Binding-site contacts:
Ligand atom C2 contacts residue CYS432 of chain 12.B at 3.6 Å (hydrophobic).
Ligand atom C3 contacts residue CYS66 of chain 12.B at 3.2 Å (hydrophobic).
Ligand atom FE contacts residue CYS66 of chain 12.B at 2.4 Å.
Ligand atom C1 contacts residue ALA378 of chain 12.B at 3.6 Å (hydrophobic).
Ligand atom C3 contacts residue PRO402 of chain 12.B at 3.5 Å (hydrophobic).
Ligand atom C3 contacts residue HIS70 of chain 12.B at 3.5 Å.
Ligand atom C2 contacts residue PRO402 of chain 12.B at 3.4 Å (hydrophobic).
Ligand atom NI contacts residue CYS435 of chain 12.B at 2.6 Å.
Ligand atom NI contacts residue CYS63 of chain 12.B at 2.2 Å.
Ligand atom N1 contacts residue ARG380 of chain 12.B at 2.9 Å (salt-bridge).
Ligand atom O3 contacts residue ASN383 of chain 12.B at 3.1 Å.
Ligand atom O3 contacts residue HIS70 of chain 12.B at 3.5 Å.
Ligand atom O3 contacts residue ALA378 of chain 12.B at 3.4 Å.
Ligand atom O3 contacts residue PRO402 of chain 12.B at 3.3 Å.
Ligand atom O contacts residue ARG380 of chain 12.B at 2.7 Å (salt-bridge).
Ligand atom C contacts residue CYS63 of chain 12.B at 3.1 Å (hydrophobic).
Ligand atom N2 contacts residue CYS435 of chain 12.B at 3.4 Å.
Ligand atom C2 contacts residue CYS435 of chain 12.B at 3.1 Å (hydrophobic).
Ligand atom O3 contacts residue ALA69 of chain 12.B at 3.6 Å.
Ligand atom N2 contacts residue CYS432 of chain 12.B at 3.7 Å.
Ligand atom C1 contacts residue CYS66 of chain 12.B at 3.1 Å (hydrophobic).
Ligand atom N1 contacts residue PRO379 of chain 12.B at 3.2 Å.
Ligand atom N1 contacts residue CYS66 of chain 12.B at 3.5 Å.
Ligand atom N2 contacts residue THR403 of chain 12.B at 2.8 Å (h-bond).
Ligand atom O3 contacts residue VAL401 of chain 12.B at 3.5 Å.
Ligand atom C contacts residue ARG380 of chain 12.B at 3.2 Å.
Ligand atom C3 contacts residue ALA378 of chain 12.B at 3.6 Å (hydrophobic).
Ligand atom C3 contacts residue CYS435 of chain 12.B at 3.3 Å (hydrophobic).
Ligand atom N1 contacts residue ALA378 of chain 12.B at 3.4 Å.
Ligand atom O contacts residue ILE65 of chain 12.B at 3.1 Å.
Ligand atom NI contacts residue CYS432 of chain 12.B at 2.4 Å.
Ligand atom C contacts residue CYS66 of chain 12.B at 3.3 Å (hydrophobic).
Ligand atom C3 contacts residue VAL401 of chain 12.B at 3.5 Å (hydrophobic).
Ligand atom C contacts residue CYS432 of chain 12.B at 2.8 Å (hydrophobic).
Ligand atom O contacts residue CYS432 of chain 12.B at 3.3 Å (h-bond).
Ligand atom FE contacts residue CYS435 of chain 12.B at 2.4 Å.
Ligand atom NI contacts residue CYS66 of chain 12.B at 2.5 Å.
Ligand atom C contacts residue ILE65 of chain 12.B at 3.6 Å (hydrophobic).
Ligand atom C1 contacts residue ARG380 of chain 12.B at 3.5 Å.
Ligand atom N2 contacts residue PRO402 of chain 12.B at 3.3 Å.

This protein binds this small molecule.
Small molecule (SMILES): N#C[Fe](=C=O)(C#N)[Ni]C#[O+]

Sequence of chain 12.B:
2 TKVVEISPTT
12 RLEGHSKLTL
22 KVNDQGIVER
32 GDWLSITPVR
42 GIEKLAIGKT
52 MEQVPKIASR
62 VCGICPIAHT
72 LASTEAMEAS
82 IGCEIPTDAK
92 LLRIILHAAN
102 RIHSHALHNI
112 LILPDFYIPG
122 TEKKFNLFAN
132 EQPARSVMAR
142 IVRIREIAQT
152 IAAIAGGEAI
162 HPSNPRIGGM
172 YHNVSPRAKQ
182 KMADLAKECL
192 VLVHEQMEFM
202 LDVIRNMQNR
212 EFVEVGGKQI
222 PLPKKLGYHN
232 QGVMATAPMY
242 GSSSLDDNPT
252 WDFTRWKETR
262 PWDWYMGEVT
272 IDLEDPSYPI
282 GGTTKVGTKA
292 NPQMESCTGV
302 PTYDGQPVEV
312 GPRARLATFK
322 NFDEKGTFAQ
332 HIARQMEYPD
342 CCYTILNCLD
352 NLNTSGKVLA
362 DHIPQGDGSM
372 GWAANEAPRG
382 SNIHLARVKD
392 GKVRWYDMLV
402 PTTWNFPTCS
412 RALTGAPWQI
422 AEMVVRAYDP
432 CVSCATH